A protein and the small-molecule ligand that binds it are described below.
Small molecule (SMILES): CC(=O)N[C@H]1[C@H](O[C@H]2[C@H](O)[C@@H](NC(C)=O)CO[C@@H]2CO[C@@H]2O[C@@H](C)[C@@H](O)[C@@H](O)[C@@H]2O)O[C@H](CO)[C@@H](O)[C@@H]1O

Binding-site contacts:
Ligand atom C6 contacts residue PHE337 of chain 1.A at 4.2 Å (hydrophobic).
Ligand atom O7 contacts residue PHE337 of chain 1.A at 4.2 Å.
Ligand atom C3 contacts residue ASN341 of chain 1.A at 3.8 Å.
Ligand atom C7 contacts residue ASN341 of chain 1.A at 3.2 Å.
Ligand atom O7 contacts residue GLY336 of chain 1.A at 2.5 Å (h-bond).
Ligand atom O7 contacts residue PRO335 of chain 1.A at 3.5 Å.
Ligand atom C7 contacts residue GLY336 of chain 1.A at 3.7 Å.
Ligand atom O5 contacts residue SER338 of chain 1.A at 4.1 Å.
Ligand atom O7 contacts residue ASN342 of chain 1.A at 3.4 Å (h-bond).
Ligand atom C8 contacts residue GLY336 of chain 1.A at 4.5 Å.
Ligand atom C1 contacts residue ASN341 of chain 1.A at 1.4 Å.
Ligand atom N2 contacts residue GLY336 of chain 1.A at 4.5 Å.
Ligand atom C7 contacts residue ASN342 of chain 1.A at 4.3 Å.
Ligand atom C6 contacts residue ASP340 of chain 1.A at 4.3 Å.
Ligand atom C1 contacts residue GLY336 of chain 1.A at 4.4 Å.
Ligand atom C1 contacts residue SER338 of chain 1.A at 3.8 Å.
Ligand atom C3 contacts residue GLY336 of chain 1.A at 4.1 Å.
Ligand atom C2 contacts residue ASN341 of chain 1.A at 2.5 Å.
Ligand atom N2 contacts residue ASN341 of chain 1.A at 3.0 Å (h-bond).
Ligand atom C6 contacts residue SER338 of chain 1.A at 3.8 Å.
Ligand atom C5 contacts residue ASN341 of chain 1.A at 3.6 Å.
Ligand atom C5 contacts residue SER338 of chain 1.A at 3.9 Å.
Ligand atom O7 contacts residue ASN341 of chain 1.A at 4.0 Å.
Ligand atom O7 contacts residue SER343 of chain 1.A at 4.5 Å.
Ligand atom O7 contacts residue ILE344 of chain 1.A at 4.4 Å.
Ligand atom C8 contacts residue ASN341 of chain 1.A at 3.2 Å.
Ligand atom C6 contacts residue SER338 of chain 1.A at 4.0 Å.
Ligand atom O5 contacts residue ASN341 of chain 1.A at 2.3 Å (h-bond).
Ligand atom C6 contacts residue ASN341 of chain 1.A at 4.0 Å.
Ligand atom C8 contacts residue PHE337 of chain 1.A at 4.4 Å (hydrophobic).
Ligand atom C5 contacts residue ASN341 of chain 1.A at 4.4 Å.
Ligand atom O5 contacts residue SER338 of chain 1.A at 3.4 Å.
Ligand atom C4 contacts residue ASN341 of chain 1.A at 4.2 Å.
Ligand atom C5 contacts residue PHE337 of chain 1.A at 4.2 Å (hydrophobic).
Ligand atom O4 contacts residue GLY336 of chain 1.A at 4.1 Å.

Sequence of chain 1.A:
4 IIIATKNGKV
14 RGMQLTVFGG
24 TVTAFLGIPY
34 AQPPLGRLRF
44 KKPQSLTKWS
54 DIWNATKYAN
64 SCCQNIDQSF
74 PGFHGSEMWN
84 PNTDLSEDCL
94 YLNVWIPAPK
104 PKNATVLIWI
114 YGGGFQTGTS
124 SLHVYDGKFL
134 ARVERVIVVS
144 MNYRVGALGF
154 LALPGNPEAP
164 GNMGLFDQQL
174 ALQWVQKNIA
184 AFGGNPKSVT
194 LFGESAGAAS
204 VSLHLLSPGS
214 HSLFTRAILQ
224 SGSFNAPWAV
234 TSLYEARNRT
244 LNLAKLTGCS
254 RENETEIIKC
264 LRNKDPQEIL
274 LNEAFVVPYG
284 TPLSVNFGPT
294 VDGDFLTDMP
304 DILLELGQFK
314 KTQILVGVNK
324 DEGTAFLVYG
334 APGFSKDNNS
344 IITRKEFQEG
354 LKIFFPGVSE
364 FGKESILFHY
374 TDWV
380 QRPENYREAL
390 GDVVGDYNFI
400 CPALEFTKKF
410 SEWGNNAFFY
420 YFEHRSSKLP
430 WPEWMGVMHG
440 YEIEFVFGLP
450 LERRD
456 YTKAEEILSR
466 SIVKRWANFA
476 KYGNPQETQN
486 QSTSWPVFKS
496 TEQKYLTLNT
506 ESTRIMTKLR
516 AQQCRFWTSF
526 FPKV